Binding-site contacts:
Ligand atom C07 contacts residue GLY290 of chain 1.A at 3.9 Å.
Ligand atom C16 contacts residue HEM1 of chain 1.C at 3.7 Å.
Ligand atom C11 contacts residue HEM1 of chain 1.C at 3.8 Å.
Ligand atom N02 contacts residue TYR292 of chain 1.A at 3.8 Å.
Ligand atom F15 contacts residue PHE288 of chain 1.A at 3.8 Å.
Ligand atom C07 contacts residue PHE288 of chain 1.A at 3.6 Å (hydrophobic).
Ligand atom N02 contacts residue HEM1 of chain 1.C at 3.2 Å.
Ligand atom C02 contacts residue GLU296 of chain 1.A at 3.5 Å.
Ligand atom C07 contacts residue HEM1 of chain 1.C at 3.6 Å.
Ligand atom C09 contacts residue HEM1 of chain 1.C at 3.5 Å.
Ligand atom C08 contacts residue GLU296 of chain 1.A at 3.4 Å.
Ligand atom C09 contacts residue GLU296 of chain 1.A at 3.4 Å.
Ligand atom F15 contacts residue HEM1 of chain 1.C at 2.9 Å.
Ligand atom C02 contacts residue PRO269 of chain 1.A at 3.8 Å (hydrophobic).
Ligand atom C03 contacts residue PRO269 of chain 1.A at 4.0 Å (hydrophobic).
Ligand atom C15 contacts residue VAL271 of chain 1.A at 3.4 Å (hydrophobic).
Ligand atom F15 contacts residue VAL271 of chain 1.A at 3.8 Å.
Ligand atom N20 contacts residue MET40 of chain 1.A at 3.9 Å.
Ligand atom C16 contacts residue VAL271 of chain 1.A at 3.4 Å (hydrophobic).
Ligand atom C12 contacts residue HEM1 of chain 1.C at 3.6 Å.
Ligand atom C07 contacts residue SER289 of chain 1.A at 3.9 Å.
Ligand atom C15 contacts residue HEM1 of chain 1.C at 3.6 Å.
Ligand atom N01 contacts residue PRO269 of chain 1.A at 3.8 Å.
Ligand atom C05 contacts residue VAL271 of chain 1.A at 3.5 Å (hydrophobic).
Ligand atom C08 contacts residue VAL271 of chain 1.A at 3.9 Å (hydrophobic).
Ligand atom C02 contacts residue TRP291 of chain 1.A at 3.9 Å (hydrophobic).
Ligand atom N20 contacts residue TRP382 of chain 1.A at 3.9 Å.
Ligand atom C03 contacts residue HEM1 of chain 1.C at 3.2 Å.
Ligand atom F12 contacts residue HEM1 of chain 1.C at 3.2 Å.
Ligand atom C14 contacts residue VAL271 of chain 1.A at 3.7 Å (hydrophobic).
Ligand atom C02 contacts residue HEM1 of chain 1.C at 3.6 Å.
Ligand atom N02 contacts residue TRP291 of chain 1.A at 2.9 Å (h-bond).
Ligand atom C06 contacts residue GLU296 of chain 1.A at 3.4 Å.
Ligand atom C11 contacts residue VAL271 of chain 1.A at 3.7 Å (hydrophobic).
Ligand atom C22 contacts residue MET40 of chain 1.A at 3.6 Å (hydrophobic).
Ligand atom C06 contacts residue PRO269 of chain 1.A at 4.0 Å (hydrophobic).
Ligand atom N02 contacts residue PRO269 of chain 1.A at 4.0 Å.
Ligand atom F15 contacts residue MET274 of chain 1.A at 3.5 Å.
Ligand atom N02 contacts residue GLU296 of chain 1.A at 2.8 Å (salt-bridge).
Ligand atom N01 contacts residue GLU296 of chain 1.A at 2.7 Å (salt-bridge).

Sequence of chain 1.A:
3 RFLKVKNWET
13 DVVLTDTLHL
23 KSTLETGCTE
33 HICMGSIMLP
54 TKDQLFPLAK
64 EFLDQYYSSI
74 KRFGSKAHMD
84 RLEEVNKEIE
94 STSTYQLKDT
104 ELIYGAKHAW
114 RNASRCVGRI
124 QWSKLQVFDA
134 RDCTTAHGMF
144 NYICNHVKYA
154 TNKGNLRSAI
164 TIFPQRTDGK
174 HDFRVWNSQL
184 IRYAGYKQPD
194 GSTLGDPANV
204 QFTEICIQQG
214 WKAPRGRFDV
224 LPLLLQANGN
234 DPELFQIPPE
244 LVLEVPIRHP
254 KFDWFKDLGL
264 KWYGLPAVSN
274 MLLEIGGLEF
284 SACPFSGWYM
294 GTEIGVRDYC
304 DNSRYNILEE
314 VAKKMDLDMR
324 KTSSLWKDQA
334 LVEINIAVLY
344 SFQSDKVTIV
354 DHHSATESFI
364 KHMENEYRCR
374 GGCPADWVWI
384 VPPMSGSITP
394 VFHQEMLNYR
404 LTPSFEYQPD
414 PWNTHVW

The small molecule below binds the protein below.
Small molecule (SMILES): Cc1cc(N)nc(CCc2cc(F)cc(CCCN(C)C)c2F)c1